Sequence of chain 1.E:
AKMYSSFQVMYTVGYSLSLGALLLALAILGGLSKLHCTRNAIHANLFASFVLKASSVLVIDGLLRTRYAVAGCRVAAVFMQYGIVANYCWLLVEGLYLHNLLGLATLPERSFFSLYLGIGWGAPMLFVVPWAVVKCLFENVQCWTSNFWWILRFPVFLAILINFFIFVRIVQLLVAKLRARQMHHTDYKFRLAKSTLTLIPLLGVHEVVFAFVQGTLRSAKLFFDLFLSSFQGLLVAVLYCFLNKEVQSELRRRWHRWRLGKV

The protein below binds the small molecule below.
Small molecule (SMILES): CSCC[C@H](NC(=O)[C@@H](NC(=O)[C@H](CC(C)C)NC(=O)[C@H](CC(N)=O)NC(=O)[C@H](CO)NC(=O)[C@H](Cc1ccccc1)NC(=O)[C@@H]1CCCN1C(=O)[C@@H]1CCCN1C(=O)[C@@H]1CCCN1C(=O)[C@@H]1CCCN1)C(C)C)C(=O)N[C@@H](CC(=O)O)C(=O)N[C@@H](CC(=O)O)C(=O)N[C@@H](CC(C)C)C(=O)N[C@@H](CCCCN)C(=O)N[C@@H](CC(N)=O)C(=O)N[C@@H](CCCCN)C(=O)N[C@@H](C)C=O

Binding-site contacts:
Ligand atom N contacts residue ILE281 of chain 1.E at 4.3 Å.
Ligand atom CG contacts residue TRP257 of chain 1.E at 4.0 Å (hydrophobic).
Ligand atom CE2 contacts residue ILE281 of chain 1.E at 3.5 Å (hydrophobic).
Ligand atom CD2 contacts residue TRP257 of chain 1.E at 4.0 Å (hydrophobic).
Ligand atom CE2 contacts residue TRP257 of chain 1.E at 4.1 Å (hydrophobic).
Ligand atom CD2 contacts residue ILE281 of chain 1.E at 3.8 Å (hydrophobic).
Ligand atom CD2 contacts residue TRP257 of chain 1.E at 3.3 Å (hydrophobic).
Ligand atom SD contacts residue ILE281 of chain 1.E at 3.1 Å (h-bond).
Ligand atom SD contacts residue LEU282 of chain 1.E at 4.3 Å.
Ligand atom C contacts residue TRP257 of chain 1.E at 4.4 Å (hydrophobic).
Ligand atom CE contacts residue TRP257 of chain 1.E at 3.7 Å (hydrophobic).
Ligand atom CD1 contacts residue LEU252 of chain 1.E at 3.8 Å (hydrophobic).
Ligand atom O contacts residue LEU252 of chain 1.E at 4.4 Å.
Ligand atom CB contacts residue ILE281 of chain 1.E at 3.6 Å (hydrophobic).
Ligand atom CZ contacts residue ILE281 of chain 1.E at 4.4 Å (hydrophobic).
Ligand atom CG contacts residue LEU241 of chain 1.E at 4.5 Å (hydrophobic).
Ligand atom CD2 contacts residue ALA249 of chain 1.E at 4.1 Å (hydrophobic).
Ligand atom OD1 contacts residue LEU252 of chain 1.E at 3.5 Å.
Ligand atom CZ contacts residue PHE278 of chain 1.E at 4.2 Å (hydrophobic).
Ligand atom CE contacts residue PHE253 of chain 1.E at 3.2 Å (hydrophobic).
Ligand atom C contacts residue ILE281 of chain 1.E at 4.5 Å (hydrophobic).
Ligand atom CA contacts residue ILE281 of chain 1.E at 3.6 Å (hydrophobic).
Ligand atom O contacts residue PHE253 of chain 1.E at 4.1 Å.
Ligand atom CG contacts residue ILE281 of chain 1.E at 3.8 Å (hydrophobic).
Ligand atom SD contacts residue TRP257 of chain 1.E at 4.4 Å.
Ligand atom CE2 contacts residue PHE278 of chain 1.E at 4.2 Å (hydrophobic).
Ligand atom OD2 contacts residue LEU252 of chain 1.E at 3.3 Å.
Ligand atom CG contacts residue LEU252 of chain 1.E at 3.6 Å (hydrophobic).
Ligand atom CG1 contacts residue PHE284 of chain 1.E at 4.2 Å (hydrophobic).
Ligand atom CG contacts residue TRP257 of chain 1.E at 3.9 Å (hydrophobic).
Ligand atom O contacts residue ILE281 of chain 1.E at 3.9 Å.
Ligand atom SD contacts residue PRO285 of chain 1.E at 4.0 Å.
Ligand atom CB contacts residue TRP257 of chain 1.E at 4.0 Å (hydrophobic).
Ligand atom ND2 contacts residue LEU241 of chain 1.E at 3.3 Å.
Ligand atom O contacts residue TRP257 of chain 1.E at 3.4 Å.